Sequence of chain 2.A:
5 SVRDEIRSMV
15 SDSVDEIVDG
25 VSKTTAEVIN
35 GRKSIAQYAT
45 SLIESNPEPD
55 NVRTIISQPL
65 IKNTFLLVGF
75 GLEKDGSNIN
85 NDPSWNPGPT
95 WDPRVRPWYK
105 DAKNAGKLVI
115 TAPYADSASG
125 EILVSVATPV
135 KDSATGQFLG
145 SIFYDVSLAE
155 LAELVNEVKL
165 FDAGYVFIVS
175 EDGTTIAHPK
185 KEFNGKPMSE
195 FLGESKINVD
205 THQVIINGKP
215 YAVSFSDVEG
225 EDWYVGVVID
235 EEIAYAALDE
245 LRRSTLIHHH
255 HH

Binding-site contacts:
Ligand atom C contacts residue TRP95 of chain 2.A at 4.3 Å (hydrophobic).
Ligand atom OXT contacts residue ARG100 of chain 2.A at 2.9 Å (salt-bridge).
Ligand atom N contacts residue ASP120 of chain 2.A at 2.6 Å (salt-bridge).
Ligand atom N contacts residue SER129 of chain 2.A at 4.4 Å.
Ligand atom C contacts residue TYR118 of chain 2.A at 3.9 Å (hydrophobic).
Ligand atom N contacts residue PHE147 of chain 2.A at 4.3 Å.
Ligand atom C contacts residue ASP120 of chain 2.A at 3.9 Å.
Ligand atom CB contacts residue PHE147 of chain 2.A at 3.5 Å (hydrophobic).
Ligand atom OG contacts residue SER121 of chain 2.A at 3.8 Å.
Ligand atom C contacts residue SER121 of chain 2.A at 3.6 Å.
Ligand atom CA contacts residue TYR118 of chain 2.A at 3.7 Å (hydrophobic).
Ligand atom CA contacts residue ASP120 of chain 2.A at 3.4 Å.
Ligand atom O contacts residue ALA119 of chain 2.A at 4.1 Å.
Ligand atom O contacts residue TYR118 of chain 2.A at 3.4 Å.
Ligand atom C contacts residue ARG100 of chain 2.A at 3.6 Å.
Ligand atom CB contacts residue TRP95 of chain 2.A at 4.5 Å (hydrophobic).
Ligand atom N contacts residue LEU127 of chain 2.A at 4.2 Å.
Ligand atom OXT contacts residue SER121 of chain 2.A at 3.4 Å (h-bond).
Ligand atom OXT contacts residue TRP95 of chain 2.A at 3.4 Å (h-bond).
Ligand atom O contacts residue SER121 of chain 2.A at 2.9 Å (h-bond).
Ligand atom CA contacts residue ASP149 of chain 2.A at 3.7 Å.
Ligand atom C contacts residue TRP102 of chain 2.A at 3.5 Å (hydrophobic).
Ligand atom CB contacts residue LEU71 of chain 2.A at 4.0 Å (hydrophobic).
Ligand atom O contacts residue TRP102 of chain 2.A at 4.5 Å.
Ligand atom OG contacts residue ALA122 of chain 2.A at 4.2 Å.
Ligand atom OXT contacts residue TRP102 of chain 2.A at 2.9 Å (h-bond).
Ligand atom OG contacts residue ASP149 of chain 2.A at 4.4 Å.
Ligand atom N contacts residue TYR118 of chain 2.A at 3.0 Å (h-bond).
Ligand atom CA contacts residue TRP102 of chain 2.A at 3.8 Å (hydrophobic).
Ligand atom OG contacts residue ASP120 of chain 2.A at 2.7 Å (salt-bridge).
Ligand atom O contacts residue ARG100 of chain 2.A at 2.8 Å (salt-bridge).
Ligand atom CB contacts residue ASP149 of chain 2.A at 3.8 Å.
Ligand atom OG contacts residue TRP89 of chain 2.A at 3.3 Å (h-bond).
Ligand atom O contacts residue ASP120 of chain 2.A at 3.5 Å (salt-bridge).
Ligand atom CB contacts residue ASP120 of chain 2.A at 3.4 Å.
Ligand atom CA contacts residue PHE147 of chain 2.A at 3.9 Å (hydrophobic).
Ligand atom N contacts residue ASP149 of chain 2.A at 2.8 Å (salt-bridge).
Ligand atom CB contacts residue TRP89 of chain 2.A at 3.6 Å (hydrophobic).
Ligand atom OG contacts residue LEU71 of chain 2.A at 4.2 Å.

The protein below binds the small molecule below.
Small molecule (SMILES): N[C@@H](CO)C(=O)O